Sequence of chain 1.A:
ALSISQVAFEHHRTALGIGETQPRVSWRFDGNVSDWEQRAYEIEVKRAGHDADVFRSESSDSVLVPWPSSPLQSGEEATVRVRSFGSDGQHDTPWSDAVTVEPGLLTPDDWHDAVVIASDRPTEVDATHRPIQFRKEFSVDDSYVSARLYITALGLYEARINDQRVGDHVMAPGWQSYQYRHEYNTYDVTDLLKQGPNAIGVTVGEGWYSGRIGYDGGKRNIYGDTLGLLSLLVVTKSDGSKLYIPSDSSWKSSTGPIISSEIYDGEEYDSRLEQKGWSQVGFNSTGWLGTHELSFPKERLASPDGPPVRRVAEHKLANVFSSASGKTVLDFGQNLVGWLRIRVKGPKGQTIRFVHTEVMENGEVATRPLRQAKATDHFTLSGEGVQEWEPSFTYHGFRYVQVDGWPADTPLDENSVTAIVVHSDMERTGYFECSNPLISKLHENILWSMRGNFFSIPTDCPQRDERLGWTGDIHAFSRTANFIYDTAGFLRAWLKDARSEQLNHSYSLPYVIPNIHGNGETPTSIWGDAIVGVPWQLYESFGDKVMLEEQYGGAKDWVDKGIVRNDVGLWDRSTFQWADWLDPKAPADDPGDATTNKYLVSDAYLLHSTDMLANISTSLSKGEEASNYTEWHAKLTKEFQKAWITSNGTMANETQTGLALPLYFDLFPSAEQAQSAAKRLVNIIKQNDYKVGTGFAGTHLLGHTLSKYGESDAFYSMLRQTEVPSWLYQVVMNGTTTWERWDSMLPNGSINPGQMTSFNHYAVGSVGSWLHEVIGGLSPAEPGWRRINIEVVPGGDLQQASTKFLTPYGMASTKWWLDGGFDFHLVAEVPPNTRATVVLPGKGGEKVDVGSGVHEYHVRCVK

A small-molecule ligand and the protein it binds are described below.
Small molecule (SMILES): CC(=O)N[C@H]1[C@H](O[C@H]2[C@H](O)[C@@H](NC(C)=O)CO[C@@H]2CO)O[C@H](CO)[C@@H](O[C@@H]2O[C@H](CO[C@H]3O[C@H](CO[C@H]4O[C@H](CO)[C@@H](O)[C@H](O)[C@@H]4O)[C@@H](O)[C@H](O[C@H]4O[C@H](CO)[C@@H](O)[C@H](O)[C@@H]4O)[C@@H]3O)[C@@H](O)[C@H](O)[C@@H]2O)[C@@H]1O

Binding-site contacts:
Ligand atom O2 contacts residue LYS585 of chain 1.A at 3.3 Å (salt-bridge).
Ligand atom C3 contacts residue ALA586 of chain 1.A at 3.9 Å (hydrophobic).
Ligand atom O4 contacts residue PRO587 of chain 1.A at 4.0 Å.
Ligand atom O4 contacts residue ALA586 of chain 1.A at 2.8 Å (h-bond).
Ligand atom C4 contacts residue LYS585 of chain 1.A at 3.9 Å.
Ligand atom C7 contacts residue ASN748 of chain 1.A at 3.3 Å.
Ligand atom C6 contacts residue ASP743 of chain 1.A at 3.5 Å.
Ligand atom C6 contacts residue LEU746 of chain 1.A at 3.8 Å (hydrophobic).
Ligand atom O4 contacts residue PRO584 of chain 1.A at 3.7 Å.
Ligand atom O7 contacts residue ASN748 of chain 1.A at 3.1 Å (h-bond).
Ligand atom C2 contacts residue LYS585 of chain 1.A at 3.8 Å.
Ligand atom C7 contacts residue CA1 of chain 1.AA at 3.6 Å.
Ligand atom N2 contacts residue ASN748 of chain 1.A at 3.0 Å (h-bond).
Ligand atom O7 contacts residue CA1 of chain 1.AA at 2.4 Å.
Ligand atom N2 contacts residue SER750 of chain 1.A at 3.6 Å.
Ligand atom C7 contacts residue SER750 of chain 1.A at 4.2 Å.
Ligand atom O2 contacts residue CA1 of chain 1.AA at 4.1 Å.
Ligand atom C6 contacts residue PRO584 of chain 1.A at 3.7 Å (hydrophobic).
Ligand atom C8 contacts residue SER750 of chain 1.A at 4.2 Å.
Ligand atom O3 contacts residue LYS585 of chain 1.A at 2.3 Å (salt-bridge).
Ligand atom C3 contacts residue ASN748 of chain 1.A at 3.7 Å.
Ligand atom C8 contacts residue PRO753 of chain 1.A at 4.0 Å (hydrophobic).
Ligand atom O6 contacts residue ASP743 of chain 1.A at 3.9 Å.
Ligand atom C1 contacts residue ASN748 of chain 1.A at 1.4 Å.
Ligand atom C4 contacts residue PRO584 of chain 1.A at 3.4 Å (hydrophobic).
Ligand atom O5 contacts residue ASN748 of chain 1.A at 2.1 Å (h-bond).
Ligand atom C5 contacts residue ASN748 of chain 1.A at 3.5 Å.
Ligand atom C2 contacts residue ASN748 of chain 1.A at 2.4 Å.
Ligand atom C1 contacts residue SER750 of chain 1.A at 3.8 Å.
Ligand atom C8 contacts residue LEU746 of chain 1.A at 3.8 Å (hydrophobic).
Ligand atom C5 contacts residue LEU746 of chain 1.A at 3.8 Å (hydrophobic).
Ligand atom O3 contacts residue ASP589 of chain 1.A at 3.7 Å.
Ligand atom C4 contacts residue ALA586 of chain 1.A at 3.5 Å (hydrophobic).
Ligand atom C4 contacts residue ASN748 of chain 1.A at 4.0 Å.
Ligand atom O3 contacts residue PRO587 of chain 1.A at 3.3 Å (h-bond).
Ligand atom C5 contacts residue PRO584 of chain 1.A at 4.1 Å (hydrophobic).
Ligand atom O2 contacts residue PRO753 of chain 1.A at 3.6 Å.
Ligand atom C3 contacts residue LYS585 of chain 1.A at 3.4 Å.
Ligand atom O4 contacts residue ALA588 of chain 1.A at 4.0 Å.
Ligand atom O3 contacts residue ALA586 of chain 1.A at 3.2 Å.